This protein binds this small molecule.
Small molecule (SMILES): Cc1c(C(=O)N[C@H](C)COc2ccccc2)cnc2c(-c3ccc(C(C)C)cc3)cnn12

Sequence of chain 1.E:
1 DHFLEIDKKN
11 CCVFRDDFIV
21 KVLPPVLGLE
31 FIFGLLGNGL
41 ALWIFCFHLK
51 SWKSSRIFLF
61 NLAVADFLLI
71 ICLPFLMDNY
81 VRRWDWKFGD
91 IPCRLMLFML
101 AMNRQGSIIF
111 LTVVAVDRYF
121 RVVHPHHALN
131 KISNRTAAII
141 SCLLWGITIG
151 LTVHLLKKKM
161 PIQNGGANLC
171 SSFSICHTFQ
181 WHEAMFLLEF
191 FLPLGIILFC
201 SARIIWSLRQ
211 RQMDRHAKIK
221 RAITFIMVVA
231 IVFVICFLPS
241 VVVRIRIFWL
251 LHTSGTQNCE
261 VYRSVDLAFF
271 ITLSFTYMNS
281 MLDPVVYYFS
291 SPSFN

Binding-site contacts:
Ligand atom C25 contacts residue CYS176 of chain 1.E at 3.4 Å (hydrophobic).
Ligand atom C25 contacts residue THR178 of chain 1.E at 3.2 Å.
Ligand atom O26 contacts residue CYS176 of chain 1.E at 4.0 Å.
Ligand atom C2 contacts residue CYS176 of chain 1.E at 3.8 Å (hydrophobic).
Ligand atom N10 contacts residue PHE248 of chain 1.E at 3.7 Å.
Ligand atom C6 contacts residue PHE248 of chain 1.E at 3.6 Å (hydrophobic).
Ligand atom C23 contacts residue PHE191 of chain 1.E at 3.7 Å (hydrophobic).
Ligand atom C22 contacts residue LEU188 of chain 1.E at 3.7 Å (hydrophobic).
Ligand atom C28 contacts residue PHE179 of chain 1.E at 4.0 Å (hydrophobic).
Ligand atom O5 contacts residue PHE179 of chain 1.E at 3.3 Å.
Ligand atom C2 contacts residue PHE248 of chain 1.E at 4.0 Å (hydrophobic).
Ligand atom C31 contacts residue HIS177 of chain 1.E at 3.3 Å.
Ligand atom C29 contacts residue PHE179 of chain 1.E at 3.6 Å (hydrophobic).
Ligand atom C32 contacts residue HIS177 of chain 1.E at 3.7 Å.
Ligand atom C9 contacts residue PHE248 of chain 1.E at 4.0 Å (hydrophobic).
Ligand atom C7 contacts residue PHE248 of chain 1.E at 3.8 Å (hydrophobic).
Ligand atom C11 contacts residue PHE248 of chain 1.E at 3.5 Å (hydrophobic).
Ligand atom C24 contacts residue LEU188 of chain 1.E at 3.7 Å (hydrophobic).
Ligand atom C7 contacts residue ALA184 of chain 1.E at 3.6 Å (hydrophobic).
Ligand atom C1 contacts residue CYS176 of chain 1.E at 3.4 Å (hydrophobic).
Ligand atom C1 contacts residue PHE248 of chain 1.E at 3.5 Å (hydrophobic).
Ligand atom C15 contacts residue LEU187 of chain 1.E at 4.1 Å (hydrophobic).
Ligand atom C31 contacts residue PHE179 of chain 1.E at 3.8 Å (hydrophobic).
Ligand atom C21 contacts residue ALA184 of chain 1.E at 4.1 Å (hydrophobic).
Ligand atom C4 contacts residue GLU183 of chain 1.E at 4.1 Å.
Ligand atom O5 contacts residue GLN180 of chain 1.E at 3.0 Å (h-bond).
Ligand atom N8 contacts residue PHE248 of chain 1.E at 4.0 Å.
Ligand atom C1 contacts residue LEU251 of chain 1.E at 3.8 Å (hydrophobic).
Ligand atom C2 contacts residue THR178 of chain 1.E at 3.3 Å.
Ligand atom C25 contacts residue PHE179 of chain 1.E at 4.0 Å (hydrophobic).
Ligand atom C7 contacts residue GLU183 of chain 1.E at 4.1 Å.
Ligand atom O26 contacts residue LEU251 of chain 1.E at 3.5 Å.
Ligand atom C4 contacts residue PHE179 of chain 1.E at 4.1 Å (hydrophobic).
Ligand atom C12 contacts residue PHE179 of chain 1.E at 3.7 Å (hydrophobic).
Ligand atom C12 contacts residue PHE248 of chain 1.E at 3.9 Å (hydrophobic).
Ligand atom N8 contacts residue ALA184 of chain 1.E at 3.4 Å.
Ligand atom C1 contacts residue GLU183 of chain 1.E at 3.8 Å.
Ligand atom N3 contacts residue PHE248 of chain 1.E at 3.2 Å.
Ligand atom C30 contacts residue PHE179 of chain 1.E at 3.6 Å (hydrophobic).
Ligand atom C4 contacts residue PHE248 of chain 1.E at 3.8 Å (hydrophobic).